Sequence of chain 2.A:
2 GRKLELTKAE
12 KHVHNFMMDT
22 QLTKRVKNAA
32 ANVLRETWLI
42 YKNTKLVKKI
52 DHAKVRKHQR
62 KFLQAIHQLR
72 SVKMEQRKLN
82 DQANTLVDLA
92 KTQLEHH

A small-molecule ligand and the protein it binds are described below.
Small molecule (SMILES): O=C1Nc2c(ccc(Cl)c2Cl)C1=NO

Binding-site contacts:
Ligand atom CL1 contacts residue LEU33 of chain 2.B at 3.8 Å.
Ligand atom CL1 contacts residue PHE69 of chain 2.B at 3.8 Å.
Ligand atom C2 contacts residue LEU87 of chain 2.A at 4.1 Å (hydrophobic).
Ligand atom CL contacts residue LEU87 of chain 2.A at 3.8 Å.
Ligand atom C3 contacts residue LEU87 of chain 2.A at 3.8 Å (hydrophobic).
Ligand atom CL contacts residue LEU33 of chain 2.B at 3.3 Å.
Ligand atom CL contacts residue MET52 of chain 2.B at 3.7 Å.
Ligand atom CL1 contacts residue ILE28 of chain 2.B at 3.9 Å.
Ligand atom C6 contacts residue MET52 of chain 2.B at 3.8 Å (hydrophobic).
Ligand atom O1 contacts residue MET52 of chain 2.B at 3.7 Å.
Ligand atom N contacts residue LYS76 of chain 2.B at 3.8 Å.
Ligand atom O1 contacts residue GLU55 of chain 2.B at 3.7 Å.
Ligand atom CL1 contacts residue PHE20 of chain 2.B at 3.9 Å.
Ligand atom O1 contacts residue ALA84 of chain 2.A at 3.8 Å.
Ligand atom C3 contacts residue MET73 of chain 2.B at 3.5 Å (hydrophobic).
Ligand atom N1 contacts residue MET52 of chain 2.B at 2.9 Å (h-bond).
Ligand atom C5 contacts residue MET52 of chain 2.B at 4.1 Å (hydrophobic).
Ligand atom C4 contacts residue LEU87 of chain 2.A at 3.6 Å (hydrophobic).
Ligand atom C7 contacts residue MET52 of chain 2.B at 3.6 Å (hydrophobic).
Ligand atom C7 contacts residue ALA84 of chain 2.A at 3.8 Å (hydrophobic).
Ligand atom CL contacts residue ILE64 of chain 2.B at 3.0 Å.
Ligand atom C2 contacts residue MET73 of chain 2.B at 3.7 Å (hydrophobic).
Ligand atom CL1 contacts residue LEU87 of chain 2.A at 4.2 Å.
Ligand atom C2 contacts residue MET72 of chain 2.B at 3.5 Å (hydrophobic).
Ligand atom C6 contacts residue LEU87 of chain 2.A at 3.8 Å (hydrophobic).
Ligand atom O1 contacts residue PHE17 of chain 2.A at 3.3 Å.
Ligand atom C5 contacts residue LEU87 of chain 2.A at 3.4 Å (hydrophobic).
Ligand atom O contacts residue MET72 of chain 2.B at 2.9 Å (h-bond).
Ligand atom N contacts residue ALA84 of chain 2.A at 3.7 Å.
Ligand atom O contacts residue ALA84 of chain 2.A at 3.6 Å.
Ligand atom O contacts residue LYS76 of chain 2.B at 2.9 Å (salt-bridge).
Ligand atom C7 contacts residue VAL56 of chain 2.B at 4.1 Å (hydrophobic).
Ligand atom C2 contacts residue VAL88 of chain 2.A at 4.1 Å (hydrophobic).
Ligand atom O contacts residue VAL88 of chain 2.A at 3.2 Å.
Ligand atom C3 contacts residue PHE69 of chain 2.B at 4.0 Å (hydrophobic).
Ligand atom C1 contacts residue MET72 of chain 2.B at 3.8 Å (hydrophobic).
Ligand atom C5 contacts residue ILE64 of chain 2.B at 3.8 Å (hydrophobic).
Ligand atom N contacts residue MET72 of chain 2.B at 2.7 Å (h-bond).
Ligand atom C contacts residue MET72 of chain 2.B at 3.4 Å (hydrophobic).
Ligand atom C contacts residue ALA84 of chain 2.A at 3.7 Å (hydrophobic).

Sequence of chain 2.B:
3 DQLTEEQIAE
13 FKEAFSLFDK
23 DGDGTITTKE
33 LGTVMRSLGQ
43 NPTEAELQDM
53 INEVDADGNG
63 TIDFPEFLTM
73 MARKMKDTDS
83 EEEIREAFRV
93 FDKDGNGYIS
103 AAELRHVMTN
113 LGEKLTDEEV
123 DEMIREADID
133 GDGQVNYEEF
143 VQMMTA